Sequence of chain 1.A:
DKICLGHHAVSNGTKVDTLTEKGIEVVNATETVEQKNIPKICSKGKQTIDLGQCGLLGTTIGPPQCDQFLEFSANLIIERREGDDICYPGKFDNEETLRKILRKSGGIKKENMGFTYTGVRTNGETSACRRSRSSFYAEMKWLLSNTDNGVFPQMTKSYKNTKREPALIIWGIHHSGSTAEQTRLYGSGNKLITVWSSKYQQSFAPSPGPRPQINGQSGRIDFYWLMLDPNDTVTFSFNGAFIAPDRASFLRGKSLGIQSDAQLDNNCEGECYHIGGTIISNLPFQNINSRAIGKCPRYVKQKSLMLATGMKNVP

Binding-site contacts:
Ligand atom C2 contacts residue ASN234 of chain 1.A at 2.5 Å.
Ligand atom C7 contacts residue ASN234 of chain 1.A at 3.3 Å.
Ligand atom C8 contacts residue PRO233 of chain 1.A at 4.1 Å (hydrophobic).
Ligand atom C1 contacts residue ASN234 of chain 1.A at 1.4 Å.
Ligand atom O7 contacts residue ASN234 of chain 1.A at 3.3 Å (h-bond).
Ligand atom N2 contacts residue ASN234 of chain 1.A at 2.9 Å (h-bond).
Ligand atom O5 contacts residue ASN234 of chain 1.A at 2.4 Å (h-bond).
Ligand atom C3 contacts residue ASN234 of chain 1.A at 3.8 Å.
Ligand atom C5 contacts residue ASN234 of chain 1.A at 3.7 Å.
Ligand atom C4 contacts residue ASN234 of chain 1.A at 4.3 Å.
Ligand atom C8 contacts residue ASN234 of chain 1.A at 4.4 Å.

The small molecule below binds the protein below.
Small molecule (SMILES): CC(=O)N[C@@H]1[C@@H](O)[C@H](O)[C@@H](CO)O[C@H]1O